Binding-site contacts:
Ligand atom O5 contacts residue TYR28 of chain 1.C at 3.2 Å (h-bond).
Ligand atom C2 contacts residue ASN61 of chain 1.C at 2.5 Å.
Ligand atom O5 contacts residue ASN61 of chain 1.C at 2.4 Å (h-bond).
Ligand atom O6 contacts residue ASN61 of chain 1.C at 4.5 Å.
Ligand atom C5 contacts residue TYR28 of chain 1.C at 3.8 Å (hydrophobic).
Ligand atom C5 contacts residue ASN61 of chain 1.C at 3.7 Å.
Ligand atom C7 contacts residue ASN61 of chain 1.C at 4.0 Å.
Ligand atom N2 contacts residue ASN61 of chain 1.C at 2.9 Å (h-bond).
Ligand atom O6 contacts residue TYR28 of chain 1.C at 2.6 Å (h-bond).
Ligand atom O6 contacts residue THR29 of chain 1.C at 4.3 Å.
Ligand atom C8 contacts residue THR630 of chain 1.C at 4.3 Å.
Ligand atom C1 contacts residue TYR28 of chain 1.C at 4.2 Å (hydrophobic).
Ligand atom C1 contacts residue ASN61 of chain 1.C at 1.4 Å.
Ligand atom C3 contacts residue ASN61 of chain 1.C at 3.8 Å.
Ligand atom C6 contacts residue TYR28 of chain 1.C at 3.2 Å (hydrophobic).
Ligand atom C4 contacts residue ASN61 of chain 1.C at 4.2 Å.

Sequence of chain 1.C:
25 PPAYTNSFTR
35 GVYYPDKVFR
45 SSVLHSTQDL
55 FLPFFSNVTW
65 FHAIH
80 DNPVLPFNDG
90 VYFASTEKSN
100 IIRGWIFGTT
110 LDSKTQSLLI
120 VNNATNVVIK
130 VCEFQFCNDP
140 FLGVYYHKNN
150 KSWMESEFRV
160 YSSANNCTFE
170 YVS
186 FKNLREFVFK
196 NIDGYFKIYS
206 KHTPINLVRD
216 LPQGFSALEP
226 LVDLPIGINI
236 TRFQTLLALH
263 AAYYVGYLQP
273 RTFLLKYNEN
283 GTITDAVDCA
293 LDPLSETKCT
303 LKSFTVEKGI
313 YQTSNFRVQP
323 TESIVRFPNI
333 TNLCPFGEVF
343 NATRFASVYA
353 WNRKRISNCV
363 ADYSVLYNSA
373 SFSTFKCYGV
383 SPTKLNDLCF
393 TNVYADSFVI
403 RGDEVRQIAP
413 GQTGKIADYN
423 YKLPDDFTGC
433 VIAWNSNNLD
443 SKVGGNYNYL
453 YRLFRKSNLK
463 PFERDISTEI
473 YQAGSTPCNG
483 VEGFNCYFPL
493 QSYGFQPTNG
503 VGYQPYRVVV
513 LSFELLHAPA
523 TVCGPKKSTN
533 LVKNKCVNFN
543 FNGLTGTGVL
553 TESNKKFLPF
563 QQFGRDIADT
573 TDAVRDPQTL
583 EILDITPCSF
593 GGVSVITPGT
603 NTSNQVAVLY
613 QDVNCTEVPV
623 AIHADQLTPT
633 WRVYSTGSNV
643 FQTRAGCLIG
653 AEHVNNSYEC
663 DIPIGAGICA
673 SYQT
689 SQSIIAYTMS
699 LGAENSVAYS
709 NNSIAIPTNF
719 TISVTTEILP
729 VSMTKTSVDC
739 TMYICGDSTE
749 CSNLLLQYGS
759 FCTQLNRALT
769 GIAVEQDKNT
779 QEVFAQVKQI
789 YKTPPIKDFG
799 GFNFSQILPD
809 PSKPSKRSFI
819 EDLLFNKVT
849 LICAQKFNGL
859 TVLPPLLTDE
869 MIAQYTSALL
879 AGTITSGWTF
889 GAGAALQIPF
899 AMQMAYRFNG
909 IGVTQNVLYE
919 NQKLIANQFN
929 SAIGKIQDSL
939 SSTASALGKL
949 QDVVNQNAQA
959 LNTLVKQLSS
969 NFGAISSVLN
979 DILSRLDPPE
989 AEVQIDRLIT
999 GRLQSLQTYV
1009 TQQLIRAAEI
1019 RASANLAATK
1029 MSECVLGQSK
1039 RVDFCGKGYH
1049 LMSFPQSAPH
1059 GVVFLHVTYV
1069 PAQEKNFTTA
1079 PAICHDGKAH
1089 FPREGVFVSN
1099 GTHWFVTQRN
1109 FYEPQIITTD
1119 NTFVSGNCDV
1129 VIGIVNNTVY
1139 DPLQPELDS

The small molecule below binds the protein below.
Small molecule (SMILES): CC(=O)N[C@@H]1[C@@H](O)[C@H](O)[C@@H](CO)O[C@H]1O